Sequence of chain 3.A:
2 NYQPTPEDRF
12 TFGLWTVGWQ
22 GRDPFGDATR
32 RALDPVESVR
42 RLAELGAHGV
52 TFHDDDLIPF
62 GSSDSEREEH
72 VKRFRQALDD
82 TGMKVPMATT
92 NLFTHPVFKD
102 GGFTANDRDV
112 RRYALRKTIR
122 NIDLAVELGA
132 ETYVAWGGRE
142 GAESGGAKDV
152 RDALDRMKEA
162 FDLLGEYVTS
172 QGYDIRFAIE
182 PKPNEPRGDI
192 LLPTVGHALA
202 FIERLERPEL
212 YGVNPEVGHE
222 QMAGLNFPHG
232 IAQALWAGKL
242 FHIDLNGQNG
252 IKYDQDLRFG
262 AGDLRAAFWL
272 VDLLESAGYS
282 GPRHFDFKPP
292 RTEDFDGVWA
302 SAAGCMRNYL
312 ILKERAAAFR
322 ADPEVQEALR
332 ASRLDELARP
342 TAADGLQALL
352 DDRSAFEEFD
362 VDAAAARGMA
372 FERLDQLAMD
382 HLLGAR

The small molecule below binds the protein below.
Small molecule (SMILES): OC[C@H]1O[C@H](O)[C@H](O)[C@@H](O)[C@@H]1O

Sequence of chain 1.A:
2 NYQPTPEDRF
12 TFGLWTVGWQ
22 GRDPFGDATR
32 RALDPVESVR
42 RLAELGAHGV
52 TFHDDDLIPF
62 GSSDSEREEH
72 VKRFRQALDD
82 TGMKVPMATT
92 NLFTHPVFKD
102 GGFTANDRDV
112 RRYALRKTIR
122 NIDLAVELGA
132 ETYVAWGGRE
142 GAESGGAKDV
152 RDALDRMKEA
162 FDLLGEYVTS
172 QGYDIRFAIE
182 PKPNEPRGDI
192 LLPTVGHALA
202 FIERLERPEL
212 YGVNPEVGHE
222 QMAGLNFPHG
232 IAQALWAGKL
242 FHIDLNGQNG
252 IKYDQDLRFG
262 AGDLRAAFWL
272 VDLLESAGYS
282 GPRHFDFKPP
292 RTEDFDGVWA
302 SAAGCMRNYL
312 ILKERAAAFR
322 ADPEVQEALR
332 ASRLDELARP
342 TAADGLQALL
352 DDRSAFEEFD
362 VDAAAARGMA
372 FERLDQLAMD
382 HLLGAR

Binding-site contacts:
Ligand atom O5 contacts residue HIS54 of chain 1.A at 2.8 Å (h-bond).
Ligand atom O2 contacts residue TRP137 of chain 1.A at 3.7 Å.
Ligand atom C5 contacts residue HIS54 of chain 1.A at 3.3 Å.
Ligand atom C3 contacts residue ASP287 of chain 1.A at 2.9 Å.
Ligand atom C6 contacts residue TRP16 of chain 1.A at 4.1 Å (hydrophobic).
Ligand atom C3 contacts residue GLU181 of chain 1.A at 3.6 Å.
Ligand atom O3 contacts residue GLU217 of chain 1.A at 3.2 Å (salt-bridge).
Ligand atom O6 contacts residue GLU181 of chain 1.A at 3.3 Å (salt-bridge).
Ligand atom C5 contacts residue GLU181 of chain 1.A at 4.1 Å.
Ligand atom O4 contacts residue ASP245 of chain 1.A at 3.0 Å (salt-bridge).
Ligand atom O5 contacts residue PHE94 of chain 1.A at 3.9 Å.
Ligand atom O3 contacts residue ASP287 of chain 1.A at 2.8 Å (salt-bridge).
Ligand atom O4 contacts residue TRP16 of chain 1.A at 4.2 Å.
Ligand atom O3 contacts residue MG1 of chain 1.C at 2.4 Å.
Ligand atom O2 contacts residue PHE26 of chain 3.A at 3.4 Å.
Ligand atom C1 contacts residue TRP137 of chain 1.A at 3.4 Å (hydrophobic).
Ligand atom O6 contacts residue HIS54 of chain 1.A at 4.2 Å.
Ligand atom C4 contacts residue GLU181 of chain 1.A at 3.1 Å.
Ligand atom C4 contacts residue MG1 of chain 1.C at 3.1 Å.
Ligand atom O3 contacts residue GLU181 of chain 1.A at 2.8 Å (salt-bridge).
Ligand atom O1 contacts residue TRP16 of chain 1.A at 3.6 Å (h-bond).
Ligand atom O6 contacts residue TRP137 of chain 1.A at 3.3 Å.
Ligand atom C1 contacts residue HIS54 of chain 1.A at 3.4 Å.
Ligand atom O3 contacts residue HIS220 of chain 1.A at 3.5 Å.
Ligand atom C6 contacts residue THR90 of chain 1.A at 3.5 Å.
Ligand atom C3 contacts residue MG1 of chain 1.C at 3.0 Å.
Ligand atom O6 contacts residue VAL135 of chain 1.A at 3.4 Å.
Ligand atom C6 contacts residue HIS54 of chain 1.A at 3.4 Å.
Ligand atom C6 contacts residue GLU181 of chain 1.A at 3.8 Å.
Ligand atom O1 contacts residue HIS54 of chain 1.A at 3.2 Å.
Ligand atom O5 contacts residue TRP137 of chain 1.A at 3.6 Å.
Ligand atom C2 contacts residue TRP137 of chain 1.A at 3.3 Å (hydrophobic).
Ligand atom C4 contacts residue ASP287 of chain 1.A at 3.4 Å.
Ligand atom O1 contacts residue PHE94 of chain 1.A at 4.0 Å.
Ligand atom C1 contacts residue PHE94 of chain 1.A at 3.6 Å (hydrophobic).
Ligand atom O6 contacts residue THR90 of chain 1.A at 3.5 Å (h-bond).
Ligand atom C5 contacts residue TRP16 of chain 1.A at 3.9 Å (hydrophobic).
Ligand atom O4 contacts residue GLU181 of chain 1.A at 2.5 Å (salt-bridge).
Ligand atom O4 contacts residue MG1 of chain 1.C at 2.2 Å.
Ligand atom O4 contacts residue ASP287 of chain 1.A at 2.7 Å (salt-bridge).